Sequence of chain 1.A:
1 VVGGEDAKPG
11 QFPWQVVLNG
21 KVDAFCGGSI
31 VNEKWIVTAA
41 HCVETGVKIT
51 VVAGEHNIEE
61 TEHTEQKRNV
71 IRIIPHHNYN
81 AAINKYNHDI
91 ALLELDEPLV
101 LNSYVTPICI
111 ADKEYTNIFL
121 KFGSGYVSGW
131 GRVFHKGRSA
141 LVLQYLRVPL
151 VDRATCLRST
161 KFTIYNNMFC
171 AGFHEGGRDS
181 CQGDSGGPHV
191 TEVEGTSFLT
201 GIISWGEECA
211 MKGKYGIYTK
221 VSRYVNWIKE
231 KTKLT

A small-molecule ligand and the protein it binds are described below.
Small molecule (SMILES): NC(=[NH2+])c1ccc(N)cc1

Binding-site contacts:
Ligand atom N2 contacts residue ASP179 of chain 1.A at 2.9 Å (salt-bridge).
Ligand atom N2 contacts residue GLY206 of chain 1.A at 3.6 Å.
Ligand atom C3 contacts residue TRP205 of chain 1.A at 4.0 Å (hydrophobic).
Ligand atom C3 contacts residue GLY206 of chain 1.A at 3.5 Å.
Ligand atom C1 contacts residue GLN182 of chain 1.A at 3.7 Å.
Ligand atom C2 contacts residue GLY206 of chain 1.A at 4.1 Å.
Ligand atom C7 contacts residue GLY206 of chain 1.A at 3.8 Å.
Ligand atom C6 contacts residue TRP205 of chain 1.A at 3.9 Å (hydrophobic).
Ligand atom C3 contacts residue GLU207 of chain 1.A at 3.9 Å.
Ligand atom N2 contacts residue SER180 of chain 1.A at 3.7 Å.
Ligand atom C4 contacts residue TRP205 of chain 1.A at 3.6 Å (hydrophobic).
Ligand atom C5 contacts residue CYS181 of chain 1.A at 3.8 Å (hydrophobic).
Ligand atom N2 contacts residue CYS209 of chain 1.A at 3.5 Å.
Ligand atom C4 contacts residue SER180 of chain 1.A at 3.8 Å.
Ligand atom C7 contacts residue TRP205 of chain 1.A at 3.8 Å (hydrophobic).
Ligand atom N1 contacts residue SER185 of chain 1.A at 2.9 Å (h-bond).
Ligand atom N3 contacts residue TRP205 of chain 1.A at 3.7 Å.
Ligand atom C1 contacts residue SER185 of chain 1.A at 3.5 Å.
Ligand atom C6 contacts residue CYS181 of chain 1.A at 3.7 Å (hydrophobic).
Ligand atom C6 contacts residue SER185 of chain 1.A at 3.2 Å.
Ligand atom C7 contacts residue ASP179 of chain 1.A at 3.4 Å.
Ligand atom N1 contacts residue SER204 of chain 1.A at 3.9 Å.
Ligand atom C5 contacts residue SER180 of chain 1.A at 3.7 Å.
Ligand atom C4 contacts residue GLY206 of chain 1.A at 3.6 Å.
Ligand atom N3 contacts residue ASP179 of chain 1.A at 2.9 Å (salt-bridge).
Ligand atom C6 contacts residue GLN182 of chain 1.A at 4.1 Å.
Ligand atom C5 contacts residue TRP205 of chain 1.A at 3.7 Å (hydrophobic).
Ligand atom C1 contacts residue CYS181 of chain 1.A at 3.8 Å (hydrophobic).
Ligand atom N2 contacts residue GLU208 of chain 1.A at 4.1 Å.
Ligand atom N3 contacts residue GLY216 of chain 1.A at 3.5 Å.
Ligand atom N1 contacts residue GLN182 of chain 1.A at 3.7 Å.
Ligand atom C2 contacts residue GLN182 of chain 1.A at 3.7 Å.
Ligand atom C7 contacts residue SER180 of chain 1.A at 3.3 Å.
Ligand atom C1 contacts residue SER204 of chain 1.A at 4.0 Å.
Ligand atom N3 contacts residue SER180 of chain 1.A at 2.9 Å (h-bond).
Ligand atom C4 contacts residue CYS181 of chain 1.A at 3.9 Å (hydrophobic).
Ligand atom C3 contacts residue CYS209 of chain 1.A at 3.9 Å (hydrophobic).
Ligand atom N2 contacts residue GLU207 of chain 1.A at 3.7 Å.
Ligand atom C1 contacts residue TRP205 of chain 1.A at 4.1 Å (hydrophobic).
Ligand atom C6 contacts residue SER204 of chain 1.A at 3.7 Å.